Sequence of chain 1.B:
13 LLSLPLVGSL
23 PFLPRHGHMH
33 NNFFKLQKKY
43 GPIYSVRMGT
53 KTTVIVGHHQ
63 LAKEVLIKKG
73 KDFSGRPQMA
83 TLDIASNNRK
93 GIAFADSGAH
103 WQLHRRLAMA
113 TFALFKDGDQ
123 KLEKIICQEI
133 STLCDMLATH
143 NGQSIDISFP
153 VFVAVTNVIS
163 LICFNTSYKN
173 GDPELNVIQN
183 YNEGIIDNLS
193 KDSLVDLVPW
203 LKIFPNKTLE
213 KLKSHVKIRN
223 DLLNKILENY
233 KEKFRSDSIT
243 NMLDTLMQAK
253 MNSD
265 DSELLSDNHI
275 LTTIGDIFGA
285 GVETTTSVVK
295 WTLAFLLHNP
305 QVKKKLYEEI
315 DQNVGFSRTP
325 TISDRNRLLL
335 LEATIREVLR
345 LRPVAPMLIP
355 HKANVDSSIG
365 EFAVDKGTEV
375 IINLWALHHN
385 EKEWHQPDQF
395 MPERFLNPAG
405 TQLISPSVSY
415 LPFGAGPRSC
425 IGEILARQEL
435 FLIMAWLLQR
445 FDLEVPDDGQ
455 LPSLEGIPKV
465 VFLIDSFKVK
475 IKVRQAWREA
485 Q

The protein below binds the small molecule below.
Small molecule (SMILES): C[C@]12CCC(=O)C=C1CC[C@@H]1[C@@H]2CC[C@]2(C)C(c3cccnc3)=CC[C@@H]12

Binding-site contacts:
Ligand atom C22 contacts residue HEM1 of chain 1.G at 3.2 Å.
Ligand atom C02 contacts residue ILE187 of chain 1.B at 4.0 Å (hydrophobic).
Ligand atom C25 contacts residue ALA95 of chain 1.B at 3.6 Å (hydrophobic).
Ligand atom N21 contacts residue HEM1 of chain 1.G at 2.3 Å.
Ligand atom C25 contacts residue HEM1 of chain 1.G at 4.0 Å.
Ligand atom C05 contacts residue ASN184 of chain 1.B at 3.6 Å.
Ligand atom O04 contacts residue ASN184 of chain 1.B at 2.5 Å (h-bond).
Ligand atom C26 contacts residue ALA95 of chain 1.B at 3.6 Å (hydrophobic).
Ligand atom C05 contacts residue ILE187 of chain 1.B at 4.2 Å (hydrophobic).
Ligand atom C26 contacts residue ALA284 of chain 1.B at 4.2 Å (hydrophobic).
Ligand atom C05 contacts residue ILE188 of chain 1.B at 3.6 Å (hydrophobic).
Ligand atom C20 contacts residue HEM1 of chain 1.G at 2.8 Å.
Ligand atom O04 contacts residue ILE187 of chain 1.B at 3.2 Å.
Ligand atom O04 contacts residue TYR183 of chain 1.B at 4.0 Å.
Ligand atom C15 contacts residue VAL464 of chain 1.B at 3.5 Å (hydrophobic).
Ligand atom C22 contacts residue THR288 of chain 1.B at 4.1 Å.
Ligand atom C02 contacts residue ARG221 of chain 1.B at 4.2 Å.
Ligand atom C03 contacts residue ASN184 of chain 1.B at 3.4 Å.
Ligand atom C08 contacts residue LEU191 of chain 1.B at 3.5 Å (hydrophobic).
Ligand atom C03 contacts residue ILE187 of chain 1.B at 3.7 Å (hydrophobic).
Ligand atom C13 contacts residue ASP280 of chain 1.B at 4.1 Å.
Ligand atom C06 contacts residue ILE188 of chain 1.B at 3.8 Å (hydrophobic).
Ligand atom C26 contacts residue ASP280 of chain 1.B at 3.9 Å.
Ligand atom C19 contacts residue THR288 of chain 1.B at 4.2 Å.
Ligand atom C11 contacts residue ASP280 of chain 1.B at 3.7 Å.
Ligand atom C09 contacts residue GLY283 of chain 1.B at 4.0 Å.
Ligand atom N21 contacts residue THR288 of chain 1.B at 3.8 Å.
Ligand atom C08 contacts residue ILE188 of chain 1.B at 4.1 Å (hydrophobic).
Ligand atom C08 contacts residue ILE187 of chain 1.B at 4.2 Å (hydrophobic).
Ligand atom C15 contacts residue PHE96 of chain 1.B at 3.9 Å (hydrophobic).
Ligand atom C13 contacts residue ALA284 of chain 1.B at 4.1 Å (hydrophobic).
Ligand atom C20 contacts residue THR288 of chain 1.B at 3.9 Å.
Ligand atom C06 contacts residue GLY283 of chain 1.B at 4.2 Å.
Ligand atom C23 contacts residue VAL348 of chain 1.B at 3.8 Å (hydrophobic).
Ligand atom C16 contacts residue VAL465 of chain 1.B at 4.0 Å (hydrophobic).
Ligand atom C23 contacts residue ALA349 of chain 1.B at 3.9 Å (hydrophobic).
Ligand atom C18 contacts residue ALA284 of chain 1.B at 4.1 Å (hydrophobic).
Ligand atom C25 contacts residue ALA284 of chain 1.B at 4.1 Å (hydrophobic).
Ligand atom C06 contacts residue GLU287 of chain 1.B at 3.8 Å.
Ligand atom C22 contacts residue VAL348 of chain 1.B at 3.7 Å (hydrophobic).